Sequence of chain 1.C:
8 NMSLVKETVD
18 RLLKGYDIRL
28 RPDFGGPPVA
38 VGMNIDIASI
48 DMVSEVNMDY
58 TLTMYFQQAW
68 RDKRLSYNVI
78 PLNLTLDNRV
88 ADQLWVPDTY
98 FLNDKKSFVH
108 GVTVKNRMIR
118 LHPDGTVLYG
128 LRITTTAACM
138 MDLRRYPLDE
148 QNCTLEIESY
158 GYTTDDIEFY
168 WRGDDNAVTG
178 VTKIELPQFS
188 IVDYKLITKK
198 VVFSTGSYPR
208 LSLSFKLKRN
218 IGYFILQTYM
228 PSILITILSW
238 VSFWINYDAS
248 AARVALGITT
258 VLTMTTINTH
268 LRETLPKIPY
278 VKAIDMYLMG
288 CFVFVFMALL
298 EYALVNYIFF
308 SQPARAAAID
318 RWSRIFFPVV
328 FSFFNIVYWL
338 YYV

Binding-site contacts:
Ligand atom CBB contacts residue VAL327 of chain 1.C at 3.4 Å (hydrophobic).
Ligand atom CBB contacts residue PHE291 of chain 1.C at 4.1 Å (hydrophobic).
Ligand atom CAR contacts residue SER320 of chain 1.C at 3.3 Å.
Ligand atom CAD contacts residue PHE323 of chain 1.C at 3.8 Å (hydrophobic).
Ligand atom CAR contacts residue PHE323 of chain 1.C at 4.3 Å (hydrophobic).
Ligand atom OAW contacts residue ILE316 of chain 1.C at 4.4 Å.
Ligand atom CAQ contacts residue MET294 of chain 1.C at 3.7 Å (hydrophobic).
Ligand atom CAT contacts residue PHE324 of chain 1.C at 4.4 Å (hydrophobic).
Ligand atom CAE contacts residue VAL327 of chain 1.C at 4.0 Å (hydrophobic).
Ligand atom CAU contacts residue PHE324 of chain 1.C at 3.4 Å (hydrophobic).
Ligand atom CAS contacts residue PHE324 of chain 1.C at 4.0 Å (hydrophobic).
Ligand atom CBG contacts residue MET294 of chain 1.C at 4.1 Å (hydrophobic).
Ligand atom CBF contacts residue PHE324 of chain 1.C at 4.4 Å (hydrophobic).
Ligand atom CBC contacts residue SER320 of chain 1.C at 4.3 Å.
Ligand atom CAT contacts residue SER320 of chain 1.C at 3.3 Å.
Ligand atom CAP contacts residue MET294 of chain 1.C at 3.9 Å (hydrophobic).

This small molecule binds to this protein.
Small molecule (SMILES): CC(C)CCC[C@@H](C)[C@H]1CC[C@H]2[C@@H]3CC=C4C[C@@H](OC(=O)CCC(=O)O)CC[C@]4(C)[C@H]3CC[C@]12C